This small molecule binds to this protein.
Small molecule (SMILES): C/C=C/C(=O)NCCCC[C@H](NC(=O)CNC(=O)CN)C(=O)NCC=O

Sequence of chain 1.A:
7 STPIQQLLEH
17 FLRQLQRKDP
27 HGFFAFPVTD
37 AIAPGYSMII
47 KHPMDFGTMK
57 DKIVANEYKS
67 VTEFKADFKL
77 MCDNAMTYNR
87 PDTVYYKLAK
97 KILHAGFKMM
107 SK

Binding-site contacts:
Ligand atom O contacts residue TYR84 of chain 1.A at 3.8 Å.
Ligand atom CE contacts residue ILE38 of chain 1.A at 3.9 Å (hydrophobic).
Ligand atom CA contacts residue ILE38 of chain 1.A at 4.0 Å (hydrophobic).
Ligand atom CY contacts residue PHE30 of chain 1.A at 4.3 Å (hydrophobic).
Ligand atom CG contacts residue ASN85 of chain 1.A at 4.2 Å.
Ligand atom NZ contacts residue VAL34 of chain 1.A at 4.2 Å.
Ligand atom OH contacts residue VAL34 of chain 1.A at 4.1 Å.
Ligand atom CE contacts residue VAL34 of chain 1.A at 4.1 Å (hydrophobic).
Ligand atom CX contacts residue TYR91 of chain 1.A at 4.2 Å (hydrophobic).
Ligand atom CH3 contacts residue PHE29 of chain 1.A at 3.8 Å (hydrophobic).
Ligand atom CA contacts residue TYR84 of chain 1.A at 3.5 Å (hydrophobic).
Ligand atom O contacts residue PRO40 of chain 1.A at 3.7 Å.
Ligand atom CX contacts residue VAL34 of chain 1.A at 4.2 Å (hydrophobic).
Ligand atom CH contacts residue VAL34 of chain 1.A at 3.9 Å (hydrophobic).
Ligand atom CY contacts residue ALA81 of chain 1.A at 4.0 Å (hydrophobic).
Ligand atom CY contacts residue TYR91 of chain 1.A at 3.8 Å (hydrophobic).
Ligand atom CD contacts residue ILE38 of chain 1.A at 4.0 Å (hydrophobic).
Ligand atom CH3 contacts residue TYR91 of chain 1.A at 4.1 Å (hydrophobic).
Ligand atom CG contacts residue ALA39 of chain 1.A at 4.0 Å (hydrophobic).
Ligand atom NZ contacts residue ILE38 of chain 1.A at 4.3 Å.
Ligand atom CH contacts residue ASN85 of chain 1.A at 3.8 Å.
Ligand atom NZ contacts residue TYR91 of chain 1.A at 4.5 Å.
Ligand atom CD contacts residue ASN85 of chain 1.A at 3.9 Å.
Ligand atom CE contacts residue ASN85 of chain 1.A at 4.1 Å.
Ligand atom CD contacts residue TYR91 of chain 1.A at 3.9 Å (hydrophobic).
Ligand atom OH contacts residue TYR42 of chain 1.A at 4.2 Å.
Ligand atom CH3 contacts residue PHE30 of chain 1.A at 3.4 Å (hydrophobic).
Ligand atom N contacts residue TYR84 of chain 1.A at 4.0 Å.
Ligand atom CG contacts residue ILE38 of chain 1.A at 3.5 Å (hydrophobic).
Ligand atom CB contacts residue ASN85 of chain 1.A at 4.3 Å.
Ligand atom CY contacts residue ASN85 of chain 1.A at 4.3 Å.
Ligand atom CY contacts residue PHE29 of chain 1.A at 4.2 Å (hydrophobic).
Ligand atom CH3 contacts residue ALA81 of chain 1.A at 4.3 Å (hydrophobic).
Ligand atom CB contacts residue ILE38 of chain 1.A at 4.1 Å (hydrophobic).
Ligand atom CG contacts residue TYR84 of chain 1.A at 4.2 Å (hydrophobic).
Ligand atom C contacts residue TYR84 of chain 1.A at 3.5 Å (hydrophobic).
Ligand atom CB contacts residue TYR91 of chain 1.A at 4.2 Å (hydrophobic).
Ligand atom CX contacts residue PHE29 of chain 1.A at 3.7 Å (hydrophobic).
Ligand atom OH contacts residue ASN85 of chain 1.A at 2.9 Å (h-bond).
Ligand atom CE contacts residue ALA39 of chain 1.A at 4.1 Å (hydrophobic).